Sequence of chain 1.B:
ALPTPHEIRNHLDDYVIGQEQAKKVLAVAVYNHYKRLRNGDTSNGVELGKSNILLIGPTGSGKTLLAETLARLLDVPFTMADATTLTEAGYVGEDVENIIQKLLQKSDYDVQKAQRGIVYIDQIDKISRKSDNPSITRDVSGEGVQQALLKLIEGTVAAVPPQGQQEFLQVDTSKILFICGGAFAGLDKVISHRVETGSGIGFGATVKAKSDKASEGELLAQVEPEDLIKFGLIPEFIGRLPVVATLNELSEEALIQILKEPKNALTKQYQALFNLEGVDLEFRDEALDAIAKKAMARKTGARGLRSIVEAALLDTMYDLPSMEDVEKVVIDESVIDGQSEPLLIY

Binding-site contacts:
Ligand atom O1B contacts residue ARG309 of chain 1.A at 3.2 Å (salt-bridge).
Ligand atom O3G contacts residue ASP123 of chain 1.A at 3.5 Å (salt-bridge).
Ligand atom N9 contacts residue ALA308 of chain 1.A at 3.7 Å.
Ligand atom N7 contacts residue GLY63 of chain 1.A at 3.2 Å (h-bond).
Ligand atom PG contacts residue LYS64 of chain 1.A at 3.6 Å.
Ligand atom N7 contacts residue SER62 of chain 1.A at 3.6 Å.
Ligand atom S1G contacts residue ARG309 of chain 1.A at 3.5 Å (salt-bridge).
Ligand atom O1A contacts residue THR65 of chain 1.A at 3.7 Å.
Ligand atom O3B contacts residue ARG309 of chain 1.A at 2.5 Å (salt-bridge).
Ligand atom O2A contacts residue LEU66 of chain 1.A at 3.2 Å (h-bond).
Ligand atom O2B contacts residue LYS64 of chain 1.A at 2.9 Å (salt-bridge).
Ligand atom S1G contacts residue THR65 of chain 1.A at 3.7 Å.
Ligand atom O2B contacts residue THR65 of chain 1.A at 3.2 Å (h-bond).
Ligand atom O2G contacts residue ARG309 of chain 1.A at 3.4 Å (salt-bridge).
Ligand atom O3A contacts residue GLY61 of chain 1.A at 3.6 Å.
Ligand atom C2 contacts residue ILE264 of chain 1.A at 3.6 Å (hydrophobic).
Ligand atom PA contacts residue ARG309 of chain 1.A at 3.6 Å.
Ligand atom S1G contacts residue ARG246 of chain 1.B at 3.4 Å (salt-bridge).
Ligand atom O2B contacts residue GLY63 of chain 1.A at 3.5 Å (h-bond).
Ligand atom O3G contacts residue LYS64 of chain 1.A at 3.3 Å.
Ligand atom S1G contacts residue GLN124 of chain 1.A at 3.2 Å (h-bond).
Ligand atom C5' contacts residue ARG309 of chain 1.A at 3.6 Å.
Ligand atom S1G contacts residue ASP123 of chain 1.A at 3.6 Å.
Ligand atom O2G contacts residue LYS64 of chain 1.A at 2.8 Å (salt-bridge).
Ligand atom N6 contacts residue SER62 of chain 1.A at 3.1 Å (h-bond).
Ligand atom PB contacts residue ARG309 of chain 1.A at 3.1 Å.
Ligand atom N7 contacts residue GLY61 of chain 1.A at 2.9 Å (h-bond).
Ligand atom O2A contacts residue THR65 of chain 1.A at 3.4 Å.
Ligand atom O1A contacts residue ARG309 of chain 1.A at 2.6 Å (salt-bridge).
Ligand atom O3A contacts residue ARG309 of chain 1.A at 3.1 Å.
Ligand atom O3B contacts residue THR65 of chain 1.A at 3.2 Å (h-bond).
Ligand atom N3 contacts residue ILE264 of chain 1.A at 3.7 Å.
Ligand atom O1B contacts residue GLY61 of chain 1.A at 2.5 Å (h-bond).
Ligand atom PG contacts residue ARG309 of chain 1.A at 3.2 Å.
Ligand atom PG contacts residue THR65 of chain 1.A at 3.3 Å.
Ligand atom O2G contacts residue GLU242 of chain 1.B at 3.4 Å (salt-bridge).
Ligand atom C8 contacts residue GLY61 of chain 1.A at 3.3 Å.
Ligand atom O3G contacts residue THR65 of chain 1.A at 2.7 Å (h-bond).
Ligand atom O1B contacts residue THR60 of chain 1.A at 3.6 Å.
Ligand atom O1B contacts residue LYS64 of chain 1.A at 3.1 Å (salt-bridge).

This small molecule binds to this protein.
Small molecule (SMILES): Nc1ncnc2c1ncn2[C@@H]1O[C@H](COP(=O)(O)OP(=O)(O)OP(O)(O)=S)[C@@H](O)[C@H]1O

Sequence of chain 1.A:
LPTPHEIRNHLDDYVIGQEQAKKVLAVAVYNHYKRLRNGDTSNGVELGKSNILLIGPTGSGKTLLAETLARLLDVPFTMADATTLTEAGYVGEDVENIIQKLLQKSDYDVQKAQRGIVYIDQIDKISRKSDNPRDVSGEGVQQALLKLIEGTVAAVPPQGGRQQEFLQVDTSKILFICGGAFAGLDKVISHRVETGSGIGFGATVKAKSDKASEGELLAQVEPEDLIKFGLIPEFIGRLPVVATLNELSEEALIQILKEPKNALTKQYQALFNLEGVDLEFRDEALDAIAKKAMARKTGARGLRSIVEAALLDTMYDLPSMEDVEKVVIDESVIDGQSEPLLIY